Sequence of chain 8.B:
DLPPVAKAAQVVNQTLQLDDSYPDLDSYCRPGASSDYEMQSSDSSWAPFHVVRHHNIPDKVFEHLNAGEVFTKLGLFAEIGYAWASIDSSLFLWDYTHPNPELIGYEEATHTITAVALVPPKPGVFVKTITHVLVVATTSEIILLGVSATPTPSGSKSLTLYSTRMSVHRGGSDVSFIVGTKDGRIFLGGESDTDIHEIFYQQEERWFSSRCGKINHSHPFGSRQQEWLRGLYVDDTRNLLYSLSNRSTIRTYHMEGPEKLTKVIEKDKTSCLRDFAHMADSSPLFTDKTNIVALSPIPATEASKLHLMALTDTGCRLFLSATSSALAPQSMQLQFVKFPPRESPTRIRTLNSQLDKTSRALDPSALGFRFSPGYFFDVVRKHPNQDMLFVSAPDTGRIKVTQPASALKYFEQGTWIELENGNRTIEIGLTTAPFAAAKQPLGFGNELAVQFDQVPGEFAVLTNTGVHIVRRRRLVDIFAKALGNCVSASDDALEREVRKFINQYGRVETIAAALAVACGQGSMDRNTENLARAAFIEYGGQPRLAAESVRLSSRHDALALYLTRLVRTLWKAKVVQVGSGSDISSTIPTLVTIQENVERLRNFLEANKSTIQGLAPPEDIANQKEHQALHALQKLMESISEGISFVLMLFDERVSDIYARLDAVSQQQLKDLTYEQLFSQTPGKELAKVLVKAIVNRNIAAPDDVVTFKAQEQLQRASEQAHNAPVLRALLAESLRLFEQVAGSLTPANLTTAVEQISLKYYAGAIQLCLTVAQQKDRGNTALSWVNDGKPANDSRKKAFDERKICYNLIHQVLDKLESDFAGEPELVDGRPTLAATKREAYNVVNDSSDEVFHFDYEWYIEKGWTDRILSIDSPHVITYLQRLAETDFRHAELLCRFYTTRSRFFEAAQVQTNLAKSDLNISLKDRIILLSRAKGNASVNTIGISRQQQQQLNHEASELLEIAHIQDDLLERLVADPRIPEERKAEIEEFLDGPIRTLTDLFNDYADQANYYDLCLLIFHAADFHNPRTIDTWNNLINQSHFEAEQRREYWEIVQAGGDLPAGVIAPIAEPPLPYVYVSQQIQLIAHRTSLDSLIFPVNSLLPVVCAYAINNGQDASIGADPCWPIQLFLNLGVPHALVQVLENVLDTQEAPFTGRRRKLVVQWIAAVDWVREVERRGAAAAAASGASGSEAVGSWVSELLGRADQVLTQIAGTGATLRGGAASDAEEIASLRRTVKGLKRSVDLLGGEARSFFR

A protein and the small-molecule ligand that binds it are described below.
Small molecule (SMILES): CSCC[C@H](NC(=O)[C@@H]1CCCN1C(=O)[C@H](CC(C)C)NC(=O)[C@H](CC(C)C)NC(=O)[C@H](CCCCN)NC(=O)[C@H](C)NC(=O)[C@H](CCCCN)NC(=O)[C@@H](N)CCCN=C(N)N)C(=O)N[C@@H](CCC(=O)O)C(=O)N[C@@H](CCC(=O)O)C(=O)N[C@@H](C)C(=O)N[C@@H](CC(C)C)C(=O)N[C@@H](CC(C)C)C(=O)N1CCC[C@H]1C=O

Binding-site contacts:
Ligand atom CD contacts residue GLN203 of chain 8.B at 2.8 Å.
Ligand atom N contacts residue GLN203 of chain 8.B at 3.7 Å.
Ligand atom C contacts residue ILE130 of chain 8.B at 3.7 Å (hydrophobic).
Ligand atom CD2 contacts residue LEU161 of chain 8.B at 3.4 Å (hydrophobic).
Ligand atom O contacts residue TYR162 of chain 8.B at 3.4 Å.
Ligand atom O contacts residue LEU103 of chain 8.B at 3.6 Å.
Ligand atom N contacts residue GLN203 of chain 8.B at 2.9 Å (h-bond).
Ligand atom CB contacts residue ILE104 of chain 8.B at 3.5 Å (hydrophobic).
Ligand atom O contacts residue VAL127 of chain 8.B at 2.2 Å.
Ligand atom N contacts residue VAL125 of chain 8.B at 3.5 Å (h-bond).
Ligand atom C contacts residue VAL127 of chain 8.B at 3.5 Å (hydrophobic).
Ligand atom O contacts residue PHE126 of chain 8.B at 2.8 Å.
Ligand atom CG contacts residue PHE126 of chain 8.B at 3.7 Å (hydrophobic).
Ligand atom C contacts residue VAL127 of chain 8.B at 3.0 Å (hydrophobic).
Ligand atom CA contacts residue ILE130 of chain 8.B at 3.3 Å (hydrophobic).
Ligand atom CD1 contacts residue TYR162 of chain 8.B at 2.8 Å (hydrophobic).
Ligand atom O contacts residue LEU161 of chain 8.B at 3.3 Å (h-bond).
Ligand atom CA contacts residue LEU161 of chain 8.B at 3.2 Å (hydrophobic).
Ligand atom CA contacts residue TYR162 of chain 8.B at 3.5 Å (hydrophobic).
Ligand atom N contacts residue GLY105 of chain 8.B at 3.1 Å (h-bond).
Ligand atom C contacts residue TYR162 of chain 8.B at 3.5 Å (hydrophobic).
Ligand atom O contacts residue VAL127 of chain 8.B at 1.8 Å (h-bond).
Ligand atom O contacts residue ILE130 of chain 8.B at 3.5 Å.
Ligand atom CD1 contacts residue GLN203 of chain 8.B at 3.4 Å.
Ligand atom CA contacts residue VAL125 of chain 8.B at 3.1 Å (hydrophobic).
Ligand atom N contacts residue LEU161 of chain 8.B at 3.3 Å (h-bond).
Ligand atom CE contacts residue ARG165 of chain 8.B at 2.8 Å.
Ligand atom SD contacts residue ARG165 of chain 8.B at 2.3 Å (salt-bridge).
Ligand atom O contacts residue SER163 of chain 8.B at 3.6 Å (h-bond).
Ligand atom C contacts residue GLN203 of chain 8.B at 2.2 Å.
Ligand atom CB contacts residue ILE130 of chain 8.B at 3.4 Å (hydrophobic).
Ligand atom CG contacts residue TYR162 of chain 8.B at 3.1 Å (hydrophobic).
Ligand atom CD2 contacts residue PHE126 of chain 8.B at 3.3 Å (hydrophobic).
Ligand atom CA contacts residue PHE126 of chain 8.B at 3.2 Å (hydrophobic).
Ligand atom CA contacts residue GLN203 of chain 8.B at 3.5 Å.
Ligand atom CB contacts residue GLY105 of chain 8.B at 3.2 Å.
Ligand atom O contacts residue GLN203 of chain 8.B at 1.3 Å (h-bond).
Ligand atom CB contacts residue TYR162 of chain 8.B at 2.6 Å (hydrophobic).
Ligand atom CB contacts residue VAL125 of chain 8.B at 2.6 Å (hydrophobic).
Ligand atom CA contacts residue VAL127 of chain 8.B at 3.6 Å (hydrophobic).